Sequence of chain 1.I:
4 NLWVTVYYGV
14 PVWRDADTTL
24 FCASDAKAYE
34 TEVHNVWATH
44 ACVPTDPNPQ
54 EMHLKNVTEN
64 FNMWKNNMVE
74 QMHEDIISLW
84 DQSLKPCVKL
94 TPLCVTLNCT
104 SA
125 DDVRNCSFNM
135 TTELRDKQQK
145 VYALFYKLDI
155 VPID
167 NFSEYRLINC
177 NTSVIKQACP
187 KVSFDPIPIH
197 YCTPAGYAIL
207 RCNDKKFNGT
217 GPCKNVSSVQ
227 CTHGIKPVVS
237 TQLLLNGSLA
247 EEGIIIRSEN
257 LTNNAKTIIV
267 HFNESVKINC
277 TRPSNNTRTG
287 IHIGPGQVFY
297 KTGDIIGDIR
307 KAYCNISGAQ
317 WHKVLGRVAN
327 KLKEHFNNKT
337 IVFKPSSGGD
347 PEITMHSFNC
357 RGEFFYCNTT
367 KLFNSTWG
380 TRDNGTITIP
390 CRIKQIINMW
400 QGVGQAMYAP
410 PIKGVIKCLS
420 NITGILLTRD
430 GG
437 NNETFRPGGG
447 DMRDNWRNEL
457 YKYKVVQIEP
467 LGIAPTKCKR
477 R

The small molecule below binds the protein below.
Small molecule (SMILES): CC(=O)N[C@H]1[C@H](O[C@H]2[C@H](O)[C@@H](NC(C)=O)CO[C@@H]2CO)O[C@H](CO)[C@@H](O[C@@H]2O[C@H](CO[C@H]3O[C@H](CO[C@H]4O[C@H](CO)[C@@H](O)[C@H](O)[C@@H]4O[C@H]4O[C@H](CO)[C@@H](O)[C@H](O)[C@@H]4O)[C@@H](O)[C@H](O)[C@@H]3O)[C@@H](O)[C@H](O[C@H]3O[C@H](CO)[C@@H](O)[C@H](O)[C@@H]3O[C@H]3O[C@H](CO)[C@@H](O)[C@H](O)[C@@H]3O[C@H]3O[C@H](CO)[C@@H](O)[C@H](O)[C@@H]3O)[C@@H]2O)[C@@H]1O

Binding-site contacts:
Ligand atom C6 contacts residue VAL67 of chain 1.K at 3.3 Å (hydrophobic).
Ligand atom O4 contacts residue GLU85 of chain 1.K at 3.4 Å (salt-bridge).
Ligand atom N2 contacts residue ASP73 of chain 1.K at 3.4 Å (salt-bridge).
Ligand atom C3 contacts residue ALA71 of chain 1.K at 3.4 Å (hydrophobic).
Ligand atom C1 contacts residue ASN214 of chain 1.I at 1.4 Å.
Ligand atom C3 contacts residue GLU85 of chain 1.K at 3.4 Å.
Ligand atom C5 contacts residue VAL72 of chain 1.K at 3.6 Å (hydrophobic).
Ligand atom O5 contacts residue ASN214 of chain 1.I at 2.3 Å (h-bond).
Ligand atom C7 contacts residue ASP73 of chain 1.K at 3.2 Å.
Ligand atom C6 contacts residue SER83 of chain 1.K at 3.6 Å.
Ligand atom C8 contacts residue ASP73 of chain 1.K at 3.4 Å.
Ligand atom O6 contacts residue ILE81 of chain 1.K at 3.7 Å.
Ligand atom O6 contacts residue ASP73 of chain 1.K at 2.4 Å (salt-bridge).
Ligand atom O4 contacts residue VAL67 of chain 1.K at 2.7 Å (h-bond).
Ligand atom C3 contacts residue ASP73 of chain 1.K at 3.6 Å.
Ligand atom O6 contacts residue SER83 of chain 1.K at 2.4 Å (h-bond).
Ligand atom O5 contacts residue VAL72 of chain 1.K at 3.5 Å.
Ligand atom C5 contacts residue ASN214 of chain 1.I at 3.6 Å.
Ligand atom O6 contacts residue ILE69 of chain 1.K at 2.7 Å (h-bond).
Ligand atom O6 contacts residue SER70 of chain 1.K at 2.9 Å (h-bond).
Ligand atom C6 contacts residue ASP73 of chain 1.K at 3.1 Å.
Ligand atom O6 contacts residue LEU68 of chain 1.K at 3.5 Å.
Ligand atom O4 contacts residue SER70 of chain 1.K at 3.7 Å.
Ligand atom O7 contacts residue ASP73 of chain 1.K at 3.7 Å.
Ligand atom O3 contacts residue ASP73 of chain 1.K at 2.7 Å (salt-bridge).
Ligand atom O4 contacts residue GLY65 of chain 1.K at 3.7 Å.
Ligand atom C1 contacts residue SER57 of chain 1.K at 3.2 Å.
Ligand atom C2 contacts residue ASN214 of chain 1.I at 2.5 Å.
Ligand atom O7 contacts residue TRP55 of chain 1.K at 3.1 Å.
Ligand atom C2 contacts residue SER57 of chain 1.K at 3.3 Å.
Ligand atom C1 contacts residue ALA71 of chain 1.K at 3.7 Å (hydrophobic).
Ligand atom C6 contacts residue SER57 of chain 1.K at 3.2 Å.
Ligand atom O3 contacts residue GLY65 of chain 1.K at 3.6 Å (h-bond).
Ligand atom O4 contacts residue LEU68 of chain 1.K at 3.5 Å.
Ligand atom O5 contacts residue SER57 of chain 1.K at 3.4 Å (h-bond).
Ligand atom N2 contacts residue ASN214 of chain 1.I at 3.0 Å (h-bond).
Ligand atom O3 contacts residue GLU85 of chain 1.K at 2.6 Å (salt-bridge).
Ligand atom O6 contacts residue SER57 of chain 1.K at 2.6 Å (h-bond).
Ligand atom C6 contacts residue ILE69 of chain 1.K at 3.6 Å (hydrophobic).
Ligand atom C1 contacts residue VAL72 of chain 1.K at 3.7 Å (hydrophobic).

Sequence of chain 1.K:
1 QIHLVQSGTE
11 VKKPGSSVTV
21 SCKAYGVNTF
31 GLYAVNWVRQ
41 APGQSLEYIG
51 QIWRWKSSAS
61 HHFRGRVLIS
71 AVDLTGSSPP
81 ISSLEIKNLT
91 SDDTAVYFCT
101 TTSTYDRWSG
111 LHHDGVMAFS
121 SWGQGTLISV